A protein and the small-molecule ligand that binds it are described below.
Small molecule (SMILES): COc1ccc(N2CN(c3ccc(OC)cc3)[Ru]345OC(=O)O[Ru]23(OC(=O)O4)OC(=O)O5)cc1

Binding-site contacts:
Ligand atom O1 contacts residue ASP119 of chain 1.A at 3.5 Å.
Ligand atom C3 contacts residue YWR1 of chain 1.G at 3.4 Å.
Ligand atom C1 contacts residue ASP119 of chain 1.A at 3.6 Å.
Ligand atom C10 contacts residue ALA122 of chain 1.A at 3.6 Å (hydrophobic).
Ligand atom O5 contacts residue THR118 of chain 1.A at 3.8 Å.
Ligand atom O3 contacts residue YWR1 of chain 1.G at 4.4 Å.
Ligand atom RU1 contacts residue ASP119 of chain 1.A at 4.4 Å.
Ligand atom C3 contacts residue ASP119 of chain 1.A at 3.7 Å.
Ligand atom O10 contacts residue THR118 of chain 1.A at 3.5 Å.
Ligand atom O11 contacts residue THR118 of chain 1.A at 3.7 Å.
Ligand atom O2 contacts residue ASP119 of chain 1.A at 4.1 Å.
Ligand atom C8 contacts residue ALA122 of chain 1.A at 4.3 Å (hydrophobic).
Ligand atom O10 contacts residue GLY117 of chain 1.A at 3.5 Å (h-bond).
Ligand atom C9 contacts residue ALA122 of chain 1.A at 4.0 Å (hydrophobic).
Ligand atom O9 contacts residue YWR1 of chain 1.G at 4.1 Å.
Ligand atom C13 contacts residue ALA122 of chain 1.A at 4.3 Å (hydrophobic).
Ligand atom O8 contacts residue ALA122 of chain 1.A at 3.8 Å.
Ligand atom C23 contacts residue TRP123 of chain 1.A at 3.4 Å (hydrophobic).
Ligand atom O9 contacts residue ASP119 of chain 1.A at 3.3 Å (salt-bridge).
Ligand atom O10 contacts residue ASP119 of chain 1.A at 3.8 Å.
Ligand atom C12 contacts residue ALA122 of chain 1.A at 3.9 Å (hydrophobic).
Ligand atom O10 contacts residue YWR1 of chain 1.G at 3.2 Å.
Ligand atom O2 contacts residue YWR1 of chain 1.G at 4.1 Å.
Ligand atom C12 contacts residue TRP123 of chain 1.A at 3.8 Å (hydrophobic).
Ligand atom O4 contacts residue YWR1 of chain 1.G at 3.1 Å.
Ligand atom C3 contacts residue THR118 of chain 1.A at 3.8 Å.
Ligand atom O3 contacts residue THR118 of chain 1.A at 3.4 Å.
Ligand atom C23 contacts residue ALA122 of chain 1.A at 3.7 Å (hydrophobic).
Ligand atom C11 contacts residue ALA122 of chain 1.A at 3.6 Å (hydrophobic).
Ligand atom O3 contacts residue ASP119 of chain 1.A at 2.9 Å (salt-bridge).
Ligand atom C13 contacts residue TRP123 of chain 1.A at 4.4 Å (hydrophobic).
Ligand atom C5 contacts residue THR118 of chain 1.A at 4.0 Å.
Ligand atom RU1 contacts residue THR118 of chain 1.A at 4.5 Å.

Sequence of chain 1.A:
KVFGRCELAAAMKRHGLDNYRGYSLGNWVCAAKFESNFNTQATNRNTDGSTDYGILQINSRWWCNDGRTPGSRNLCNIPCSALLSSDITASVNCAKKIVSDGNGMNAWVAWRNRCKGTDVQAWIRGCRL